Binding-site contacts:
Ligand atom C16 contacts residue EDO1 of chain 1.LC at 4.2 Å.
Ligand atom C15 contacts residue MET271 of chain 1.N at 3.9 Å (hydrophobic).
Ligand atom C7 contacts residue GLU62 of chain 1.O at 3.6 Å.
Ligand atom C6 contacts residue GLU62 of chain 1.O at 4.2 Å.
Ligand atom C6 contacts residue THR66 of chain 1.O at 3.8 Å.
Ligand atom C14 contacts residue EDO1 of chain 1.LC at 4.2 Å.
Ligand atom O7 contacts residue EDO1 of chain 1.LC at 3.9 Å.
Ligand atom C22 contacts residue MET271 of chain 1.N at 3.8 Å (hydrophobic).
Ligand atom C24 contacts residue MET271 of chain 1.N at 3.7 Å (hydrophobic).
Ligand atom C16 contacts residue GLY272 of chain 1.N at 4.3 Å.
Ligand atom C3 contacts residue GLU62 of chain 1.O at 4.4 Å.
Ligand atom C15 contacts residue TRP275 of chain 1.N at 4.0 Å (hydrophobic).
Ligand atom C16 contacts residue MET271 of chain 1.N at 3.8 Å (hydrophobic).
Ligand atom C4 contacts residue THR66 of chain 1.O at 3.8 Å.
Ligand atom C6 contacts residue TRP275 of chain 1.N at 3.7 Å (hydrophobic).
Ligand atom C3 contacts residue THR63 of chain 1.O at 4.3 Å.
Ligand atom C18 contacts residue TRP275 of chain 1.N at 4.0 Å (hydrophobic).
Ligand atom O7 contacts residue GLU62 of chain 1.O at 2.7 Å (salt-bridge).
Ligand atom C7 contacts residue TRP275 of chain 1.N at 4.0 Å (hydrophobic).
Ligand atom C19 contacts residue TRP275 of chain 1.N at 3.9 Å (hydrophobic).
Ligand atom O25 contacts residue MET271 of chain 1.N at 4.0 Å.
Ligand atom C23 contacts residue MET271 of chain 1.N at 4.3 Å (hydrophobic).
Ligand atom O26 contacts residue MET271 of chain 1.N at 3.5 Å.
Ligand atom C8 contacts residue TRP275 of chain 1.N at 4.4 Å (hydrophobic).
Ligand atom O3 contacts residue THR63 of chain 1.O at 2.9 Å (h-bond).
Ligand atom C15 contacts residue GLY272 of chain 1.N at 3.9 Å.
Ligand atom C15 contacts residue EDO1 of chain 1.LC at 3.9 Å.
Ligand atom C4 contacts residue GLU62 of chain 1.O at 3.9 Å.
Ligand atom C5 contacts residue THR66 of chain 1.O at 3.8 Å.
Ligand atom O3 contacts residue GLU62 of chain 1.O at 3.9 Å.

This small molecule binds to this protein.
Small molecule (SMILES): C[C@H](CCC(=O)O)[C@H]1CC[C@H]2[C@@H]3[C@H](O)C[C@@H]4C[C@H](O)CC[C@]4(C)[C@H]3C[C@H](O)[C@]12C

Sequence of chain 1.O:
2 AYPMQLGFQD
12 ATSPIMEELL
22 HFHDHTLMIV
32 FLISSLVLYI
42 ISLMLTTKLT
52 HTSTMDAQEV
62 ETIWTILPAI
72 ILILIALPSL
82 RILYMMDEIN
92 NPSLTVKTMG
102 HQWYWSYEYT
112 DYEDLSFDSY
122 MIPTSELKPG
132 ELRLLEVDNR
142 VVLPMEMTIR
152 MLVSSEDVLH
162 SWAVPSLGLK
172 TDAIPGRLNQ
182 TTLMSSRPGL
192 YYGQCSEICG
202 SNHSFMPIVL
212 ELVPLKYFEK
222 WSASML

Sequence of chain 1.N:
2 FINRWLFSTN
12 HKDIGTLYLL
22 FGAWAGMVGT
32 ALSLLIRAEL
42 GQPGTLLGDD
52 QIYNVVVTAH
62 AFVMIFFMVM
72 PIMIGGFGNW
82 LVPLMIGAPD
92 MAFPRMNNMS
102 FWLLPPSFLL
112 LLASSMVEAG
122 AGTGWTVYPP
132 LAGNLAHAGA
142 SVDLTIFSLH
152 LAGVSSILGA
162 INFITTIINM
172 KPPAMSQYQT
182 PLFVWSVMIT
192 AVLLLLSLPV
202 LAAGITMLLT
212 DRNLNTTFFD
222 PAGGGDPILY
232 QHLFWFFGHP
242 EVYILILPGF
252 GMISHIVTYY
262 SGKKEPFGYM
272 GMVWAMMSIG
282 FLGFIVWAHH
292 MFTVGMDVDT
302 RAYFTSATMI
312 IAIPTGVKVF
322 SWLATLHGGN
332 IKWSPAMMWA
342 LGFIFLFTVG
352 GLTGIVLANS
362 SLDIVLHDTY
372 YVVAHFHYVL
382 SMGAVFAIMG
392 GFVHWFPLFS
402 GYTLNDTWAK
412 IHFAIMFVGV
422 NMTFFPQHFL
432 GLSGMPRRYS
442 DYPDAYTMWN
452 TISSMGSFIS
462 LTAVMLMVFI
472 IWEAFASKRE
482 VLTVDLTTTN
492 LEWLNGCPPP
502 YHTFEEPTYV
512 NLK